Sequence of chain 1.A:
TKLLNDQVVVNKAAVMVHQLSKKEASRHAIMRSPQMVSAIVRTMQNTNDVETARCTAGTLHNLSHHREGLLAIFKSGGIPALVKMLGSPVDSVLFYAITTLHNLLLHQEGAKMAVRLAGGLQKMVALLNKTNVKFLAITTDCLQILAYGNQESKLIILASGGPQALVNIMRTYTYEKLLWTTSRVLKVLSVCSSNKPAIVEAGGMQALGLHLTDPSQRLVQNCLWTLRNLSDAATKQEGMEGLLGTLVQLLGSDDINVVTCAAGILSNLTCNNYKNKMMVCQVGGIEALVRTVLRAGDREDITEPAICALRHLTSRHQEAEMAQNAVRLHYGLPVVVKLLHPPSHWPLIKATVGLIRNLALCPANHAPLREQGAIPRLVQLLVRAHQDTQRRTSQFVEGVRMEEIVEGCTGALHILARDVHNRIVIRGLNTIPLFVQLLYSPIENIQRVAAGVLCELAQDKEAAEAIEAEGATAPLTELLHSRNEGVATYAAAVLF

The small molecule below binds the protein below.
Small molecule (SMILES): CC(=O)Nc1ccc(NC(C)=O)cc1

Sequence of chain 1.B:
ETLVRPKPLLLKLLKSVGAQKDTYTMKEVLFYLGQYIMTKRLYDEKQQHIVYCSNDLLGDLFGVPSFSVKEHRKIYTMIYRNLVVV

Binding-site contacts:
Ligand atom CE contacts residue ALA12 of chain 1.C at 4.5 Å (hydrophobic).
Ligand atom OA contacts residue ALA13 of chain 1.C at 3.2 Å.
Ligand atom CE contacts residue LYS78 of chain 1.B at 4.5 Å.
Ligand atom CJ contacts residue ALA13 of chain 1.C at 4.2 Å (hydrophobic).
Ligand atom OA contacts residue LYS78 of chain 1.B at 3.3 Å (salt-bridge).
Ligand atom NB contacts residue GLN491 of chain 1.A at 4.2 Å.
Ligand atom CD contacts residue LYS78 of chain 1.B at 3.5 Å.
Ligand atom CK contacts residue GLU488 of chain 1.A at 3.2 Å.
Ligand atom CA contacts residue GLN491 of chain 1.A at 3.5 Å.
Ligand atom OB contacts residue ALA12 of chain 1.C at 4.1 Å.
Ligand atom CJ contacts residue LYS78 of chain 1.B at 3.5 Å.
Ligand atom CF contacts residue GLN491 of chain 1.A at 4.5 Å.
Ligand atom NB contacts residue GLU488 of chain 1.A at 3.2 Å (salt-bridge).
Ligand atom CG contacts residue CYS9 of chain 1.C at 3.3 Å (hydrophobic).
Ligand atom NA contacts residue CYS9 of chain 1.C at 4.2 Å.
Ligand atom NA contacts residue HIS57 of chain 1.B at 4.2 Å.
Ligand atom NB contacts residue CYS16 of chain 1.C at 4.0 Å.
Ligand atom CB contacts residue CYS487 of chain 1.A at 4.0 Å (hydrophobic).
Ligand atom CK contacts residue CYS16 of chain 1.C at 1.8 Å (hydrophobic).
Ligand atom CD contacts residue ALA13 of chain 1.C at 3.9 Å (hydrophobic).
Ligand atom NB contacts residue LYS78 of chain 1.B at 3.8 Å.
Ligand atom CA contacts residue CYS487 of chain 1.A at 4.3 Å (hydrophobic).
Ligand atom CE contacts residue HIS57 of chain 1.B at 4.2 Å.
Ligand atom CC contacts residue LYS78 of chain 1.B at 3.9 Å.
Ligand atom CJ contacts residue CYS16 of chain 1.C at 2.9 Å (hydrophobic).
Ligand atom OA contacts residue ALA12 of chain 1.C at 4.1 Å.
Ligand atom CE contacts residue CYS9 of chain 1.C at 4.1 Å (hydrophobic).
Ligand atom CJ contacts residue GLU488 of chain 1.A at 3.6 Å.
Ligand atom OA contacts residue CYS16 of chain 1.C at 3.1 Å.
Ligand atom CB contacts residue GLN491 of chain 1.A at 3.1 Å.
Ligand atom OB contacts residue CYS9 of chain 1.C at 3.9 Å.
Ligand atom CH contacts residue CYS9 of chain 1.C at 1.8 Å (hydrophobic).
Ligand atom CE contacts residue ALA13 of chain 1.C at 4.3 Å (hydrophobic).
Ligand atom CK contacts residue LYS78 of chain 1.B at 4.3 Å.
Ligand atom CC contacts residue GLU488 of chain 1.A at 4.2 Å.
Ligand atom OB contacts residue ILE8 of chain 1.C at 4.5 Å.
Ligand atom CC contacts residue GLN491 of chain 1.A at 3.8 Å.
Ligand atom CB contacts residue GLU488 of chain 1.A at 4.3 Å.

Sequence of chain 1.C:
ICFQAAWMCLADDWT